Sequence of chain 1.H:
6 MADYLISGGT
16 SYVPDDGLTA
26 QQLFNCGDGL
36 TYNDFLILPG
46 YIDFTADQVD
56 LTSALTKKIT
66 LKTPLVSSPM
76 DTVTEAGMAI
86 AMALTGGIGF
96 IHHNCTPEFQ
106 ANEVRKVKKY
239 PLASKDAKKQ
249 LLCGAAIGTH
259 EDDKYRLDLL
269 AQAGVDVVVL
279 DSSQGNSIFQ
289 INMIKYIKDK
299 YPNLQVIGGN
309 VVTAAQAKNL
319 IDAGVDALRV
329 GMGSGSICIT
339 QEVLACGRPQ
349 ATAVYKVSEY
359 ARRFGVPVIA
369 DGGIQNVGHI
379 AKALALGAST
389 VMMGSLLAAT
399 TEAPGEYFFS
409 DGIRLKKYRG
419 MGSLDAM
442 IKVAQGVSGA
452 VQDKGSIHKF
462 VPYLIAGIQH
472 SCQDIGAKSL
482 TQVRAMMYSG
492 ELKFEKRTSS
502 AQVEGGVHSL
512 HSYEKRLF

Binding-site contacts:
Ligand atom C2 contacts residue GLN446 of chain 1.H at 3.3 Å.
Ligand atom O2P contacts residue GLY333 of chain 1.H at 3.3 Å.
Ligand atom O6 contacts residue MET419 of chain 1.H at 3.0 Å (h-bond).
Ligand atom C4 contacts residue NAD1 of chain 1.X at 3.5 Å.
Ligand atom O2P contacts residue GLY370 of chain 1.H at 3.3 Å.
Ligand atom O2P contacts residue SER334 of chain 1.H at 2.5 Å (h-bond).
Ligand atom C6 contacts residue GLN446 of chain 1.H at 3.4 Å.
Ligand atom O3P contacts residue SER393 of chain 1.H at 2.6 Å (h-bond).
Ligand atom C6 contacts residue GLY420 of chain 1.H at 3.5 Å.
Ligand atom O3' contacts residue ASP369 of chain 1.H at 2.9 Å (salt-bridge).
Ligand atom C2 contacts residue CYS336 of chain 1.H at 1.8 Å (hydrophobic).
Ligand atom C4 contacts residue CYS336 of chain 1.H at 2.7 Å (hydrophobic).
Ligand atom O3' contacts residue ARG327 of chain 1.H at 3.0 Å (salt-bridge).
Ligand atom O1P contacts residue GLY370 of chain 1.H at 3.6 Å.
Ligand atom O2' contacts residue ASP369 of chain 1.H at 2.4 Å (salt-bridge).
Ligand atom O3' contacts residue MET390 of chain 1.H at 3.5 Å (h-bond).
Ligand atom O3P contacts residue GLY392 of chain 1.H at 3.3 Å.
Ligand atom N3 contacts residue NAD1 of chain 1.X at 3.4 Å.
Ligand atom O6 contacts residue GLY418 of chain 1.H at 3.5 Å.
Ligand atom C2 contacts residue NAD1 of chain 1.X at 3.4 Å.
Ligand atom O1P contacts residue GLY392 of chain 1.H at 2.7 Å (h-bond).
Ligand atom C2' contacts residue ARG327 of chain 1.H at 3.4 Å.
Ligand atom N7 contacts residue MET419 of chain 1.H at 3.2 Å (h-bond).
Ligand atom O6 contacts residue GLY420 of chain 1.H at 2.5 Å (h-bond).
Ligand atom N1 contacts residue CYS336 of chain 1.H at 3.1 Å (h-bond).
Ligand atom O2' contacts residue ARG327 of chain 1.H at 3.0 Å (salt-bridge).
Ligand atom N3 contacts residue CYS336 of chain 1.H at 1.4 Å (h-bond).
Ligand atom O3' contacts residue SER73 of chain 1.H at 3.5 Å.
Ligand atom O2P contacts residue GLY371 of chain 1.H at 3.4 Å (h-bond).
Ligand atom P contacts residue SER334 of chain 1.H at 3.5 Å.
Ligand atom O3P contacts residue TYR416 of chain 1.H at 2.8 Å (h-bond).
Ligand atom N1 contacts residue GLN446 of chain 1.H at 2.4 Å (h-bond).
Ligand atom O3P contacts residue SER334 of chain 1.H at 2.7 Å (h-bond).
Ligand atom C1' contacts residue NAD1 of chain 1.X at 3.5 Å.
Ligand atom O2' contacts residue NAD1 of chain 1.X at 3.6 Å (h-bond).
Ligand atom C5 contacts residue ILE335 of chain 1.H at 3.5 Å (hydrophobic).
Ligand atom O6 contacts residue GLN446 of chain 1.H at 3.5 Å (h-bond).
Ligand atom O1P contacts residue SER393 of chain 1.H at 3.6 Å.
Ligand atom C2' contacts residue ASP369 of chain 1.H at 3.5 Å.
Ligand atom N7 contacts residue ILE335 of chain 1.H at 3.6 Å.

The protein below binds the small molecule below.
Small molecule (SMILES): O=c1[nH]cnc2c1ncn2[C@@H]1O[C@H](COP(=O)(O)O)[C@@H](O)[C@H]1O